The small molecule below binds the protein below.
Small molecule (SMILES): CCCCCCCCCCO[C@@H]1O[C@H](CO)[C@@H](O[C@H]2O[C@H](CO)[C@@H](O)[C@H](O)[C@H]2O)[C@H](O)[C@H]1O

Sequence of chain 1.D:
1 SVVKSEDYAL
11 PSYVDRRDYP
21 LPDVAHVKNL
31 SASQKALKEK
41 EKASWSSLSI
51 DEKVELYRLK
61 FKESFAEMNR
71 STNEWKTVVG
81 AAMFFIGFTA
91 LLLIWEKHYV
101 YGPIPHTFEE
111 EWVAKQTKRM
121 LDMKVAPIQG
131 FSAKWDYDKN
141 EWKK

Sequence of chain 1.A:
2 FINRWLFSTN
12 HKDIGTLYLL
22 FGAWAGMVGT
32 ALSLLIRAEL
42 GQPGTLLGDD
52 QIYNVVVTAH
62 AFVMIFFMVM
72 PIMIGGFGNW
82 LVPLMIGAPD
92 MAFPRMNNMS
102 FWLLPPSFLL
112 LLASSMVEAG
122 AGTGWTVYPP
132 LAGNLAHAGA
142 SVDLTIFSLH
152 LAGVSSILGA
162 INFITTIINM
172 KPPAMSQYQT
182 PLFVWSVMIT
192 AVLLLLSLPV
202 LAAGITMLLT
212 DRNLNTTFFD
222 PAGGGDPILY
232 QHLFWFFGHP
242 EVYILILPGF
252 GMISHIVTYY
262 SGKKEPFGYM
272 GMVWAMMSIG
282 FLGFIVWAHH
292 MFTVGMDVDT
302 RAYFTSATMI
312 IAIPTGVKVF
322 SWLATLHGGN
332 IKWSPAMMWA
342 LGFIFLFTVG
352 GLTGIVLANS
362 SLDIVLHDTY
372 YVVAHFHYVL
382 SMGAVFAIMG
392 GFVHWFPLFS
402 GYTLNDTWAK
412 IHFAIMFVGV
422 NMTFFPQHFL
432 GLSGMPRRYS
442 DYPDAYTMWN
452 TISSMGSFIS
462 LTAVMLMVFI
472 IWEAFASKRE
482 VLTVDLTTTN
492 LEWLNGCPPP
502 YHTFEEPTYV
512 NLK

Binding-site contacts:
Ligand atom C28 contacts residue LEU27 of chain 1.M at 3.7 Å (hydrophobic).
Ligand atom C25 contacts residue TRP95 of chain 1.D at 3.9 Å (hydrophobic).
Ligand atom O49 contacts residue TRP32 of chain 1.M at 3.5 Å (h-bond).
Ligand atom C43 contacts residue PHE459 of chain 1.A at 3.9 Å (hydrophobic).
Ligand atom C37 contacts residue LEU34 of chain 1.M at 3.8 Å (hydrophobic).
Ligand atom O5 contacts residue TRP95 of chain 1.D at 3.4 Å.
Ligand atom O3 contacts residue TRP32 of chain 1.M at 3.9 Å.
Ligand atom O16 contacts residue TRP95 of chain 1.D at 3.9 Å.
Ligand atom C6 contacts residue LEU28 of chain 1.M at 4.1 Å (hydrophobic).
Ligand atom C43 contacts residue PHE36 of chain 1.L at 4.0 Å (hydrophobic).
Ligand atom C11 contacts residue TYR35 of chain 1.M at 4.0 Å (hydrophobic).
Ligand atom O1 contacts residue TYR35 of chain 1.M at 3.2 Å.
Ligand atom C19 contacts residue LEU27 of chain 1.M at 3.5 Å (hydrophobic).
Ligand atom C10 contacts residue TYR35 of chain 1.M at 3.6 Å (hydrophobic).
Ligand atom O55 contacts residue TRP32 of chain 1.M at 3.0 Å.
Ligand atom O16 contacts residue LEU28 of chain 1.M at 3.9 Å.
Ligand atom C31 contacts residue TRP95 of chain 1.D at 3.8 Å (hydrophobic).
Ligand atom O61 contacts residue TYR99 of chain 1.D at 3.7 Å.
Ligand atom C1 contacts residue GLY31 of chain 1.M at 3.7 Å.
Ligand atom C57 contacts residue TRP95 of chain 1.D at 3.7 Å (hydrophobic).
Ligand atom C5 contacts residue TYR35 of chain 1.M at 4.0 Å (hydrophobic).
Ligand atom C43 contacts residue LEU34 of chain 1.M at 3.9 Å (hydrophobic).
Ligand atom C57 contacts residue TYR35 of chain 1.M at 4.1 Å (hydrophobic).
Ligand atom C34 contacts residue LEU27 of chain 1.M at 3.9 Å (hydrophobic).
Ligand atom C28 contacts residue TRP95 of chain 1.D at 4.0 Å (hydrophobic).
Ligand atom O49 contacts residue LEU28 of chain 1.M at 2.8 Å (h-bond).
Ligand atom C18 contacts residue LEU28 of chain 1.M at 3.9 Å (hydrophobic).
Ligand atom C1 contacts residue TRP32 of chain 1.M at 3.5 Å (hydrophobic).
Ligand atom C25 contacts residue LEU92 of chain 1.D at 3.9 Å (hydrophobic).
Ligand atom C1 contacts residue LEU28 of chain 1.M at 3.8 Å (hydrophobic).
Ligand atom C43 contacts residue LEU35 of chain 1.A at 4.1 Å (hydrophobic).
Ligand atom C28 contacts residue GLY31 of chain 1.M at 4.0 Å.
Ligand atom O16 contacts residue GLY31 of chain 1.M at 3.6 Å.
Ligand atom O61 contacts residue TRP95 of chain 1.D at 2.9 Å (h-bond).
Ligand atom C22 contacts residue TRP95 of chain 1.D at 3.5 Å (hydrophobic).
Ligand atom C40 contacts residue ALA30 of chain 1.M at 4.0 Å (hydrophobic).
Ligand atom O3 contacts residue HIS36 of chain 1.M at 3.5 Å.
Ligand atom C37 contacts residue ALA30 of chain 1.M at 3.8 Å (hydrophobic).
Ligand atom C18 contacts residue TRP95 of chain 1.D at 4.0 Å (hydrophobic).
Ligand atom O6 contacts residue TYR35 of chain 1.M at 2.9 Å (h-bond).

Sequence of chain 1.L:
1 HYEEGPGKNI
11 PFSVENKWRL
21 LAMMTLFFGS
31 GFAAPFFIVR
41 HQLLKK

Sequence of chain 1.M:
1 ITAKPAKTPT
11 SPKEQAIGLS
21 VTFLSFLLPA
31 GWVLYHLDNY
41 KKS